The small molecule below binds the protein below.
Small molecule (SMILES): CC(C)C[C@H](NC(=O)[C@H](CC(N)=O)NC(=O)[C@@H](NC(=O)[C@@H](N)CCC(=O)O)C(C)C)[C@@H](O)C[C@@H](C)C(=O)N[C@@H](C)C(=O)N[C@@H](CCC(=O)O)C(=O)N[C@@H](Cc1ccccc1)C(=O)O

Binding-site contacts:
Ligand atom C8 contacts residue GLY52 of chain 1.B at 3.4 Å.
Ligand atom C2 contacts residue LEU48 of chain 1.B at 3.3 Å (hydrophobic).
Ligand atom C7 contacts residue ASP246 of chain 1.B at 3.2 Å.
Ligand atom N contacts residue GLY248 of chain 1.B at 3.2 Å (h-bond).
Ligand atom O contacts residue ARG146 of chain 1.B at 3.1 Å (salt-bridge).
Ligand atom CB contacts residue TYR216 of chain 1.B at 3.3 Å (hydrophobic).
Ligand atom OD1 contacts residue ARG253 of chain 1.B at 2.7 Å (salt-bridge).
Ligand atom CG contacts residue ARG253 of chain 1.B at 3.1 Å.
Ligand atom C6 contacts residue ASP246 of chain 1.B at 3.4 Å.
Ligand atom CE1 contacts residue GLU143 of chain 1.B at 3.1 Å.
Ligand atom C contacts residue GLY29 of chain 1.B at 3.2 Å.
Ligand atom O1 contacts residue ASP246 of chain 1.B at 2.6 Å (salt-bridge).
Ligand atom O contacts residue THR249 of chain 1.B at 3.4 Å.
Ligand atom C contacts residue TYR216 of chain 1.B at 3.5 Å (hydrophobic).
Ligand atom N contacts residue GLY29 of chain 1.B at 3.4 Å (h-bond).
Ligand atom C4 contacts residue ASP50 of chain 1.B at 3.5 Å.
Ligand atom O contacts residue TYR216 of chain 1.B at 2.4 Å (h-bond).
Ligand atom N contacts residue PRO88 of chain 1.B at 3.1 Å (h-bond).
Ligand atom O contacts residue THR90 of chain 1.B at 3.4 Å.
Ligand atom N contacts residue THR250 of chain 1.B at 2.8 Å (h-bond).
Ligand atom CA contacts residue GLY29 of chain 1.B at 3.0 Å.
Ligand atom O1 contacts residue ASP50 of chain 1.B at 2.5 Å (salt-bridge).
Ligand atom CG1 contacts residue GLY29 of chain 1.B at 3.5 Å.
Ligand atom CB contacts residue GLY248 of chain 1.B at 3.5 Å.
Ligand atom N contacts residue TYR216 of chain 1.B at 3.4 Å (h-bond).
Ligand atom CG2 contacts residue GLY248 of chain 1.B at 3.1 Å.
Ligand atom CG1 contacts residue ILE128 of chain 1.B at 3.2 Å (hydrophobic).
Ligand atom CB contacts residue GLN91 of chain 1.B at 3.4 Å.
Ligand atom O contacts residue GLN91 of chain 1.B at 2.9 Å (h-bond).
Ligand atom O contacts residue THR250 of chain 1.B at 2.9 Å (h-bond).
Ligand atom CG1 contacts residue GLN30 of chain 1.B at 3.5 Å.
Ligand atom C1 contacts residue GLN91 of chain 1.B at 3.3 Å.
Ligand atom CA contacts residue THR250 of chain 1.B at 3.5 Å.
Ligand atom CG2 contacts residue THR250 of chain 1.B at 3.2 Å.
Ligand atom O contacts residue THR90 of chain 1.B at 2.7 Å (h-bond).
Ligand atom O contacts residue TYR89 of chain 1.B at 3.0 Å.
Ligand atom CZ contacts residue GLU143 of chain 1.B at 3.4 Å.
Ligand atom N contacts residue GLY52 of chain 1.B at 2.9 Å (h-bond).
Ligand atom C6 contacts residue ASP50 of chain 1.B at 3.4 Å.
Ligand atom N contacts residue GLY29 of chain 1.B at 2.9 Å (h-bond).

Sequence of chain 1.B:
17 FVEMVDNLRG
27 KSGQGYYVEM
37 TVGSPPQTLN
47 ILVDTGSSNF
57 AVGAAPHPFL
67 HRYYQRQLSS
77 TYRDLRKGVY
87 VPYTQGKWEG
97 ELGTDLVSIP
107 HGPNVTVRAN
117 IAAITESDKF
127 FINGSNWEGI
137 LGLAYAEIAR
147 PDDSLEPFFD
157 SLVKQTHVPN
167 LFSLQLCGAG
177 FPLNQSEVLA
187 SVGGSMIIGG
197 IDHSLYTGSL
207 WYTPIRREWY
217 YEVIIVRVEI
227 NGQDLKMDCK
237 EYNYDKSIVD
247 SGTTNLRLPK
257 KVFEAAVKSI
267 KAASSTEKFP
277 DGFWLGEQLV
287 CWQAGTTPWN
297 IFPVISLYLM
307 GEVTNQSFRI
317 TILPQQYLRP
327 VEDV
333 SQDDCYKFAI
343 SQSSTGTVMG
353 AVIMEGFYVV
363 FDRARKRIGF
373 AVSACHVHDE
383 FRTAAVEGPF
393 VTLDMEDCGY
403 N